Sequence of chain 2.C:
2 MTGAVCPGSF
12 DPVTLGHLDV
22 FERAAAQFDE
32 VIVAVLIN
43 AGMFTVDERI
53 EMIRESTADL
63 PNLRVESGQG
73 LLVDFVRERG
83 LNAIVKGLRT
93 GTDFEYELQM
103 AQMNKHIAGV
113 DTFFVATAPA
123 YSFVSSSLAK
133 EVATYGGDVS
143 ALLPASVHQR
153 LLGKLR

The protein below binds the small molecule below.
Small molecule (SMILES): O=C(O)c1ccc2[nH]nc(Br)c2c1

Binding-site contacts:
Ligand atom C11 contacts residue 9FE1 of chain 2.I at 3.8 Å.
Ligand atom C06 contacts residue PRO8 of chain 2.C at 4.2 Å (hydrophobic).
Ligand atom C13 contacts residue 9FE1 of chain 2.I at 4.0 Å.
Ligand atom C04 contacts residue HIS18 of chain 2.C at 3.9 Å.
Ligand atom BR contacts residue 9FE1 of chain 2.I at 4.2 Å.
Ligand atom BR contacts residue VAL21 of chain 2.C at 4.1 Å.
Ligand atom O03 contacts residue HIS18 of chain 2.C at 3.3 Å (h-bond).
Ligand atom C05 contacts residue HIS18 of chain 2.C at 3.4 Å.
Ligand atom N09 contacts residue 9FE1 of chain 2.I at 3.7 Å.
Ligand atom N10 contacts residue GLY89 of chain 2.C at 3.2 Å (h-bond).
Ligand atom N10 contacts residue LYS88 of chain 2.C at 3.5 Å.
Ligand atom C05 contacts residue PRO8 of chain 2.C at 4.0 Å (hydrophobic).
Ligand atom O01 contacts residue PHE11 of chain 2.C at 3.8 Å.
Ligand atom O03 contacts residue SER10 of chain 2.C at 3.4 Å (h-bond).
Ligand atom C02 contacts residue SER10 of chain 2.C at 3.3 Å.
Ligand atom C02 contacts residue PHE11 of chain 2.C at 3.7 Å (hydrophobic).
Ligand atom BR contacts residue CYS7 of chain 2.C at 3.8 Å.
Ligand atom BR contacts residue HIS18 of chain 2.C at 3.8 Å.
Ligand atom C04 contacts residue 9FE1 of chain 2.I at 4.2 Å.
Ligand atom C07 contacts residue LYS88 of chain 2.C at 4.0 Å.
Ligand atom C07 contacts residue 9FE1 of chain 2.I at 4.0 Å.
Ligand atom N09 contacts residue GLY89 of chain 2.C at 3.0 Å (h-bond).
Ligand atom N09 contacts residue LYS88 of chain 2.C at 3.4 Å.
Ligand atom C06 contacts residue 9FE1 of chain 2.I at 4.0 Å.
Ligand atom O01 contacts residue GLY9 of chain 2.C at 3.6 Å.
Ligand atom O01 contacts residue SER10 of chain 2.C at 2.7 Å (h-bond).
Ligand atom BR contacts residue GLY89 of chain 2.C at 3.9 Å.
Ligand atom C04 contacts residue GLY9 of chain 2.C at 4.0 Å.
Ligand atom C05 contacts residue PHE11 of chain 2.C at 4.0 Å (hydrophobic).
Ligand atom C02 contacts residue GLY9 of chain 2.C at 3.7 Å.
Ligand atom C07 contacts residue HIS18 of chain 2.C at 4.2 Å.
Ligand atom O03 contacts residue GLY9 of chain 2.C at 4.0 Å.
Ligand atom C05 contacts residue 9FE1 of chain 2.I at 4.2 Å.
Ligand atom N10 contacts residue 9FE1 of chain 2.I at 3.6 Å.
Ligand atom C06 contacts residue HIS18 of chain 2.C at 4.0 Å.
Ligand atom C05 contacts residue GLY9 of chain 2.C at 4.2 Å.
Ligand atom O03 contacts residue PHE11 of chain 2.C at 2.9 Å (h-bond).
Ligand atom C07 contacts residue GLY89 of chain 2.C at 3.7 Å.
Ligand atom C12 contacts residue 9FE1 of chain 2.I at 3.8 Å.
Ligand atom C02 contacts residue HIS18 of chain 2.C at 4.0 Å.